Binding-site contacts:
Ligand atom OXT contacts residue LEU131 of chain 1.A at 4.2 Å.
Ligand atom CD contacts residue LYS206 of chain 1.A at 3.4 Å.
Ligand atom CA contacts residue LYS206 of chain 1.A at 4.3 Å.
Ligand atom C contacts residue LYS206 of chain 1.A at 3.8 Å.
Ligand atom C contacts residue GLU128 of chain 1.A at 4.0 Å.
Ligand atom OXT contacts residue LYS206 of chain 1.A at 4.1 Å.
Ligand atom CE2 contacts residue ARG210 of chain 1.A at 3.3 Å.
Ligand atom O contacts residue ARG132 of chain 1.A at 2.7 Å (salt-bridge).
Ligand atom CE2 contacts residue ARG225 of chain 1.A at 4.3 Å.
Ligand atom O contacts residue GLU128 of chain 1.A at 3.5 Å (salt-bridge).
Ligand atom CD1 contacts residue ARG132 of chain 1.A at 4.3 Å.
Ligand atom CG contacts residue LYS206 of chain 1.A at 4.2 Å.
Ligand atom O contacts residue PHE228 of chain 1.A at 4.3 Å.
Ligand atom CB contacts residue PHE228 of chain 1.A at 3.9 Å (hydrophobic).
Ligand atom CD1 contacts residue TYR91 of chain 1.A at 4.4 Å (hydrophobic).
Ligand atom N contacts residue LYS206 of chain 1.A at 3.4 Å (salt-bridge).
Ligand atom C contacts residue LYS206 of chain 1.A at 4.4 Å.
Ligand atom C contacts residue GLU128 of chain 1.A at 3.9 Å.
Ligand atom O contacts residue LYS206 of chain 1.A at 4.4 Å.
Ligand atom N contacts residue LYS206 of chain 1.A at 3.7 Å.
Ligand atom N contacts residue LYS206 of chain 1.A at 3.6 Å.
Ligand atom CE1 contacts residue ARG210 of chain 1.A at 4.2 Å.
Ligand atom C contacts residue LYS206 of chain 1.A at 4.3 Å.
Ligand atom CE1 contacts residue TYR91 of chain 1.A at 4.2 Å (hydrophobic).
Ligand atom C contacts residue ARG132 of chain 1.A at 3.1 Å.
Ligand atom O contacts residue LYS206 of chain 1.A at 4.4 Å.
Ligand atom N contacts residue GLU128 of chain 1.A at 4.2 Å.
Ligand atom CA contacts residue LYS206 of chain 1.A at 4.4 Å.
Ligand atom OXT contacts residue ARG132 of chain 1.A at 2.6 Å (salt-bridge).
Ligand atom CA contacts residue PHE228 of chain 1.A at 4.0 Å (hydrophobic).
Ligand atom OXT contacts residue GLU128 of chain 1.A at 3.0 Å (salt-bridge).
Ligand atom CZ contacts residue ARG210 of chain 1.A at 3.0 Å.

Sequence of chain 1.A:
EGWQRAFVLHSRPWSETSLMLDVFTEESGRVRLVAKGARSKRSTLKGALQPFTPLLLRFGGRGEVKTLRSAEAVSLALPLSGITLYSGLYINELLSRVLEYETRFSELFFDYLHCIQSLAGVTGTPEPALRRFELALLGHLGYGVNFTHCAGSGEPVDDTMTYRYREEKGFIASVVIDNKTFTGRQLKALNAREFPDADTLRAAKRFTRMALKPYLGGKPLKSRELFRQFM

A small-molecule ligand and the protein it binds are described below.
Small molecule (SMILES): CC[C@H](C)[C@H](N)C(=O)N1CCC[C@H]1C(=O)N[C@@H](Cc1ccccc1)C(=O)O